Binding-site contacts:
Ligand atom C6 contacts residue SER118 of chain 1.D at 4.2 Å.
Ligand atom O6 contacts residue ASN119 of chain 1.D at 3.3 Å (h-bond).
Ligand atom C7 contacts residue ASN116 of chain 1.D at 3.7 Å.
Ligand atom O5 contacts residue SER118 of chain 1.D at 3.8 Å.
Ligand atom N2 contacts residue ASN116 of chain 1.D at 3.1 Å (h-bond).
Ligand atom O5 contacts residue ASN116 of chain 1.D at 2.3 Å (h-bond).
Ligand atom O6 contacts residue SER118 of chain 1.D at 3.6 Å (h-bond).
Ligand atom O7 contacts residue ASN116 of chain 1.D at 3.7 Å.
Ligand atom C3 contacts residue ASN116 of chain 1.D at 3.8 Å.
Ligand atom C5 contacts residue SER118 of chain 1.D at 3.9 Å.
Ligand atom C2 contacts residue ASN116 of chain 1.D at 2.5 Å.
Ligand atom C4 contacts residue ASN116 of chain 1.D at 4.2 Å.
Ligand atom C1 contacts residue ASN116 of chain 1.D at 1.4 Å.
Ligand atom C1 contacts residue SER118 of chain 1.D at 3.8 Å.
Ligand atom C5 contacts residue ASN116 of chain 1.D at 3.7 Å.
Ligand atom O5 contacts residue ASN119 of chain 1.D at 3.9 Å.

A small-molecule ligand and the protein it binds are described below.
Small molecule (SMILES): CC(=O)N[C@H]1CO[C@H](CO)[C@@H](O)[C@@H]1O[C@@H]1O[C@@H](C)[C@@H](O)[C@@H](O)[C@@H]1O

Sequence of chain 1.D:
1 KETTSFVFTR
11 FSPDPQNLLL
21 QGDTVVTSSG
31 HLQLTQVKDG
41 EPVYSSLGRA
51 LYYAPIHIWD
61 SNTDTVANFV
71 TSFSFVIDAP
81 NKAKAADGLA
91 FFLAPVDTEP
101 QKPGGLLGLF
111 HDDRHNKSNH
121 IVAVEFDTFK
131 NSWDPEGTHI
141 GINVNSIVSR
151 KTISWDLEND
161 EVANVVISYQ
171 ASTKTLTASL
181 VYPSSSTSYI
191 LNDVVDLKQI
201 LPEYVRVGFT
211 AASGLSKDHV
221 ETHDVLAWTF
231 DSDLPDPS